A protein and the small-molecule ligand that binds it are described below.
Small molecule (SMILES): CC(=O)N[C@@H]1[C@@H](O)[C@H](O)[C@@H](CO)O[C@H]1O

Sequence of chain 4.K:
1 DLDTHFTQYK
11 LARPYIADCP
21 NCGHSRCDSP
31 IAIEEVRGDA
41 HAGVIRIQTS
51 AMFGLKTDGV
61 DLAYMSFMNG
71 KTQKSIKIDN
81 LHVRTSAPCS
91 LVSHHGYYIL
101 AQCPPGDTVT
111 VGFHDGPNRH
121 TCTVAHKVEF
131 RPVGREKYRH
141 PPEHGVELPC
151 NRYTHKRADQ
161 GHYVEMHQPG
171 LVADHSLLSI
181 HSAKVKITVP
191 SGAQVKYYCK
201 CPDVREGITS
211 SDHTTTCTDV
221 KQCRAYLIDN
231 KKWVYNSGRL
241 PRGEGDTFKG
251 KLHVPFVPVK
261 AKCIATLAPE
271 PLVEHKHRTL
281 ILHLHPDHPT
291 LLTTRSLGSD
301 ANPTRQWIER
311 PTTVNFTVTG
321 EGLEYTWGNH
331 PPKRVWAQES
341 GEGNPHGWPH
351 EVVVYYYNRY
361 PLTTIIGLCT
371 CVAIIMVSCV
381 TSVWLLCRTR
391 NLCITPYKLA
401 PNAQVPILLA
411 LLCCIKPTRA

Binding-site contacts:
Ligand atom C4 contacts residue ASN315 of chain 4.K at 4.3 Å.
Ligand atom O5 contacts residue THR313 of chain 4.K at 4.3 Å.
Ligand atom C8 contacts residue ASN315 of chain 4.K at 3.5 Å.
Ligand atom O5 contacts residue VAL314 of chain 4.K at 3.8 Å.
Ligand atom C2 contacts residue ASN315 of chain 4.K at 2.5 Å.
Ligand atom C7 contacts residue ASN315 of chain 4.K at 3.3 Å.
Ligand atom C8 contacts residue ILE281 of chain 4.K at 4.5 Å (hydrophobic).
Ligand atom C3 contacts residue ASN315 of chain 4.K at 3.8 Å.
Ligand atom C1 contacts residue VAL314 of chain 4.K at 4.4 Å (hydrophobic).
Ligand atom C1 contacts residue ASN315 of chain 4.K at 1.4 Å.
Ligand atom C6 contacts residue THR313 of chain 4.K at 4.5 Å.
Ligand atom O5 contacts residue ASN315 of chain 4.K at 2.4 Å (h-bond).
Ligand atom O7 contacts residue ASN315 of chain 4.K at 4.2 Å.
Ligand atom N2 contacts residue ASN315 of chain 4.K at 2.8 Å (h-bond).
Ligand atom C5 contacts residue ASN315 of chain 4.K at 3.7 Å.
Ligand atom C6 contacts residue ASN315 of chain 4.K at 4.5 Å.